Sequence of chain 1.E:
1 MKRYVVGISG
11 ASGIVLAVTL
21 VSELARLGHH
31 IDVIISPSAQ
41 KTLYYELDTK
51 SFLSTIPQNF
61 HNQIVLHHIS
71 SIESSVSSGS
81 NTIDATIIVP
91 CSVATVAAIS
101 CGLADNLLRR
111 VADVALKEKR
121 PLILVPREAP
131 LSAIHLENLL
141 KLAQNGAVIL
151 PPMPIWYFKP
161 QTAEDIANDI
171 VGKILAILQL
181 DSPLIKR

Binding-site contacts:
Ligand atom OAC contacts residue LYS117 of chain 1.G at 4.2 Å.
Ligand atom CAA contacts residue ILE72 of chain 1.G at 3.2 Å (hydrophobic).
Ligand atom CAA contacts residue FMN1 of chain 1.U at 3.8 Å.
Ligand atom OAC contacts residue ARG110 of chain 1.G at 2.4 Å (salt-bridge).
Ligand atom CAG contacts residue ARG110 of chain 1.G at 4.4 Å.
Ligand atom OAC contacts residue FMN1 of chain 1.U at 4.2 Å.
Ligand atom OAE contacts residue ARG127 of chain 1.E at 3.9 Å.
Ligand atom OAE contacts residue ALA129 of chain 1.E at 4.5 Å.
Ligand atom OAD contacts residue SER77 of chain 1.G at 4.3 Å.
Ligand atom OAH contacts residue TYR157 of chain 1.A at 3.8 Å.
Ligand atom CAB contacts residue FMN1 of chain 1.U at 4.2 Å.
Ligand atom OAH contacts residue SER77 of chain 1.G at 4.0 Å.
Ligand atom OAD contacts residue ARG110 of chain 1.G at 4.0 Å.
Ligand atom OAC contacts residue GLU128 of chain 1.E at 3.0 Å (salt-bridge).
Ligand atom CAF contacts residue FMN1 of chain 1.U at 3.6 Å.
Ligand atom CAG contacts residue FMN1 of chain 1.U at 3.7 Å.
Ligand atom OAD contacts residue SER78 of chain 1.G at 3.4 Å.
Ligand atom OAD contacts residue LYS117 of chain 1.G at 3.1 Å (salt-bridge).
Ligand atom CAA contacts residue SER77 of chain 1.G at 3.8 Å.
Ligand atom PAJ contacts residue SER78 of chain 1.G at 4.4 Å.
Ligand atom PAJ contacts residue LYS117 of chain 1.G at 4.2 Å.
Ligand atom OAH contacts residue SER78 of chain 1.G at 3.9 Å.
Ligand atom OAH contacts residue ARG110 of chain 1.G at 4.3 Å.
Ligand atom PAJ contacts residue TYR157 of chain 1.A at 4.4 Å.
Ligand atom PAJ contacts residue ARG110 of chain 1.G at 3.7 Å.
Ligand atom OAE contacts residue TYR157 of chain 1.A at 3.8 Å.
Ligand atom PAJ contacts residue GLU128 of chain 1.E at 3.7 Å.
Ligand atom OAE contacts residue GLU128 of chain 1.E at 3.4 Å (salt-bridge).
Ligand atom CAB contacts residue TYR157 of chain 1.A at 4.0 Å (hydrophobic).
Ligand atom CAI contacts residue SER77 of chain 1.G at 4.2 Å.
Ligand atom CAA contacts residue GLU73 of chain 1.G at 3.9 Å.
Ligand atom OAD contacts residue GLU128 of chain 1.E at 4.0 Å.
Ligand atom CAG contacts residue TYR157 of chain 1.A at 3.9 Å (hydrophobic).
Ligand atom CAI contacts residue FMN1 of chain 1.U at 3.9 Å.
Ligand atom CAA contacts residue SER74 of chain 1.G at 4.1 Å.
Ligand atom CAF contacts residue SER77 of chain 1.G at 3.8 Å.

Sequence of chain 1.G:
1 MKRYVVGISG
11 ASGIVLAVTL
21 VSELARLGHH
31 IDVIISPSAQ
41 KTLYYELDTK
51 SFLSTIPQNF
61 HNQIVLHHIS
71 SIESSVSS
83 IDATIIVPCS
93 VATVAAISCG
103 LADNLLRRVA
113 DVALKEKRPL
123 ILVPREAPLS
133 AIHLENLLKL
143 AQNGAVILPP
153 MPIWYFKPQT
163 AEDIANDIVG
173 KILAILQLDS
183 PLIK

Sequence of chain 1.A:
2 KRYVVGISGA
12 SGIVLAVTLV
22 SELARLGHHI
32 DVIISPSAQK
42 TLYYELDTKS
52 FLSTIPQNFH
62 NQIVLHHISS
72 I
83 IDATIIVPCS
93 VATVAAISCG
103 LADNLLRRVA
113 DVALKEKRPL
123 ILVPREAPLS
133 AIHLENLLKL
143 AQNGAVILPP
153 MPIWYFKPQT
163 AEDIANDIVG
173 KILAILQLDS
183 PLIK

This protein binds this small molecule.
Small molecule (SMILES): CC(C)=CCOP(=O)(O)O